A protein and the small-molecule ligand that binds it are described below.
Small molecule (SMILES): O[C@@H]1[C@@H](O)[C@H](O)OC[C@H]1O

Sequence of chain 1.A:
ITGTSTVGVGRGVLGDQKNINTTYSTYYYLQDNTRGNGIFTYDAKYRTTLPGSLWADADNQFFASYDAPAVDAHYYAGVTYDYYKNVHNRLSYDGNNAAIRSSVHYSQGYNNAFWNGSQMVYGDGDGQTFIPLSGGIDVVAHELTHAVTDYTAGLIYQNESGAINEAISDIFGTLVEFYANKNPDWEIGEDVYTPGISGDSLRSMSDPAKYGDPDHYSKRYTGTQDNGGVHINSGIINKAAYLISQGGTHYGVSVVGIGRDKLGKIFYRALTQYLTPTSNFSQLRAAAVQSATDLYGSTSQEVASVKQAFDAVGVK

Binding-site contacts:
Ligand atom O2 contacts residue LYS210 of chain 1.A at 3.8 Å.
Ligand atom O4 contacts residue ALA209 of chain 1.A at 3.2 Å (h-bond).
Ligand atom C5 contacts residue GLY212 of chain 1.A at 3.6 Å.
Ligand atom C5 contacts residue ALA209 of chain 1.A at 3.7 Å (hydrophobic).
Ligand atom C2 contacts residue LYS210 of chain 1.A at 4.3 Å.
Ligand atom C1 contacts residue LYS210 of chain 1.A at 4.0 Å.
Ligand atom O3 contacts residue ALA209 of chain 1.A at 4.4 Å.
Ligand atom O5 contacts residue GLY212 of chain 1.A at 4.2 Å.
Ligand atom C4 contacts residue ALA209 of chain 1.A at 3.7 Å (hydrophobic).
Ligand atom C3 contacts residue LYS210 of chain 1.A at 4.4 Å.
Ligand atom C2 contacts residue ALA209 of chain 1.A at 4.5 Å (hydrophobic).
Ligand atom C3 contacts residue ALA209 of chain 1.A at 3.5 Å (hydrophobic).